Sequence of chain 1.A:
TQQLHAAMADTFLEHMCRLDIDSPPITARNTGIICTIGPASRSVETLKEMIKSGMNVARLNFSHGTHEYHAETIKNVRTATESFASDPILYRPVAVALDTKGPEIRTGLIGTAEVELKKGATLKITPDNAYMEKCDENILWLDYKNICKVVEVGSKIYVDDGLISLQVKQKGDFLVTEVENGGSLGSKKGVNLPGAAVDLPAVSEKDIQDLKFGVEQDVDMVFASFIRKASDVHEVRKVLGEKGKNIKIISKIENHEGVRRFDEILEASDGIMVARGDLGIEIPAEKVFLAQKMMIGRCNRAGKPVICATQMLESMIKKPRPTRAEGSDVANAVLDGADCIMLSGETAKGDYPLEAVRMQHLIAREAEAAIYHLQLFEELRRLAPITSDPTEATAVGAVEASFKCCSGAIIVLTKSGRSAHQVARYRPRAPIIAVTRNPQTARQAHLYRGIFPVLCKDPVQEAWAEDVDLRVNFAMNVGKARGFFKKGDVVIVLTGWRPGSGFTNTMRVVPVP

Binding-site contacts:
Ligand atom O3P contacts residue LYS453 of chain 1.A at 3.5 Å (salt-bridge).
Ligand atom O1P contacts residue THR452 of chain 1.A at 2.7 Å (h-bond).
Ligand atom O2P contacts residue GLY540 of chain 1.A at 2.6 Å (h-bond).
Ligand atom O3 contacts residue GLY540 of chain 1.A at 3.6 Å.
Ligand atom O2P contacts residue SER457 of chain 1.A at 3.6 Å.
Ligand atom O5P contacts residue ARG509 of chain 1.A at 3.0 Å (salt-bridge).
Ligand atom O1 contacts residue LYS453 of chain 1.A at 3.5 Å (salt-bridge).
Ligand atom P1 contacts residue THR452 of chain 1.A at 3.7 Å.
Ligand atom O2 contacts residue GLY538 of chain 1.A at 2.2 Å (h-bond).
Ligand atom O1 contacts residue SER539 of chain 1.A at 3.2 Å (h-bond).
Ligand atom C3 contacts residue THR542 of chain 1.A at 3.6 Å.
Ligand atom C2 contacts residue THR542 of chain 1.A at 3.7 Å.
Ligand atom O2P contacts residue SER539 of chain 1.A at 2.6 Å (h-bond).
Ligand atom O3 contacts residue PHE541 of chain 1.A at 2.9 Å (h-bond).
Ligand atom P1 contacts residue SER457 of chain 1.A at 3.5 Å.
Ligand atom O5P contacts residue TRP502 of chain 1.A at 3.5 Å (h-bond).
Ligand atom C6 contacts residue ARG509 of chain 1.A at 3.6 Å.
Ligand atom C1 contacts residue LEU451 of chain 1.A at 3.7 Å (hydrophobic).
Ligand atom C4 contacts residue ARG536 of chain 1.A at 3.5 Å.
Ligand atom O6P contacts residue GLY538 of chain 1.A at 2.6 Å (h-bond).
Ligand atom P1 contacts residue SER539 of chain 1.A at 2.8 Å.
Ligand atom O4 contacts residue GLY534 of chain 1.A at 2.7 Å.
Ligand atom C4 contacts residue GLY538 of chain 1.A at 3.3 Å.
Ligand atom O4 contacts residue ARG536 of chain 1.A at 2.9 Å (salt-bridge).
Ligand atom C4 contacts residue GLY534 of chain 1.A at 3.7 Å.
Ligand atom O1P contacts residue SER457 of chain 1.A at 2.5 Å (h-bond).
Ligand atom P1 contacts residue SER454 of chain 1.A at 3.4 Å.
Ligand atom O3 contacts residue GLY538 of chain 1.A at 2.7 Å (h-bond).
Ligand atom O5 contacts residue LEU451 of chain 1.A at 3.0 Å (h-bond).
Ligand atom P2 contacts residue ARG509 of chain 1.A at 3.8 Å.
Ligand atom C1 contacts residue THR542 of chain 1.A at 3.1 Å.
Ligand atom C1 contacts residue SER457 of chain 1.A at 3.4 Å.
Ligand atom C3 contacts residue GLY538 of chain 1.A at 3.2 Å.
Ligand atom O4P contacts residue ARG509 of chain 1.A at 2.9 Å (salt-bridge).
Ligand atom O6P contacts residue PRO537 of chain 1.A at 3.6 Å.
Ligand atom O2 contacts residue SER539 of chain 1.A at 3.4 Å.
Ligand atom O3P contacts residue SER539 of chain 1.A at 2.2 Å (h-bond).
Ligand atom C2 contacts residue GLY538 of chain 1.A at 3.2 Å.
Ligand atom O3P contacts residue SER454 of chain 1.A at 2.3 Å (h-bond).
Ligand atom O3 contacts residue THR542 of chain 1.A at 3.6 Å.

The small molecule below binds the protein below.
Small molecule (SMILES): O=P(O)(O)OC[C@H]1O[C@](O)(COP(=O)(O)O)[C@@H](O)[C@@H]1O